Binding-site contacts:
Ligand atom C17 contacts residue SER78 of chain 1.A at 3.5 Å.
Ligand atom O05 contacts residue ASP33 of chain 1.A at 2.6 Å (salt-bridge).
Ligand atom O06 contacts residue ASP33 of chain 1.A at 3.3 Å (salt-bridge).
Ligand atom C49 contacts residue PHE293 of chain 1.A at 3.5 Å (hydrophobic).
Ligand atom C27 contacts residue GOL1 of chain 1.G at 3.7 Å.
Ligand atom C36 contacts residue GOL1 of chain 1.G at 3.6 Å.
Ligand atom C44 contacts residue GLY35 of chain 1.A at 3.6 Å.
Ligand atom O03 contacts residue THR216 of chain 1.A at 3.7 Å.
Ligand atom O08 contacts residue GOL1 of chain 1.G at 2.5 Å (h-bond).
Ligand atom C25 contacts residue ASP33 of chain 1.A at 3.5 Å.
Ligand atom O05 contacts residue GOL1 of chain 1.G at 3.6 Å.
Ligand atom O04 contacts residue SER78 of chain 1.A at 3.0 Å (h-bond).
Ligand atom C39 contacts residue PHE293 of chain 1.A at 3.7 Å (hydrophobic).
Ligand atom O06 contacts residue THR216 of chain 1.A at 3.3 Å (h-bond).
Ligand atom S01 contacts residue SER78 of chain 1.A at 3.1 Å (h-bond).
Ligand atom N11 contacts residue GOL1 of chain 1.G at 2.8 Å (h-bond).
Ligand atom O06 contacts residue ASP213 of chain 1.A at 3.0 Å (salt-bridge).
Ligand atom C40 contacts residue ILE299 of chain 1.A at 3.6 Å (hydrophobic).
Ligand atom O03 contacts residue GLY215 of chain 1.A at 3.4 Å (h-bond).
Ligand atom O07 contacts residue VAL77 of chain 1.A at 2.9 Å (h-bond).
Ligand atom N13 contacts residue ASP292 of chain 1.A at 3.0 Å (salt-bridge).
Ligand atom N10 contacts residue GLY215 of chain 1.A at 3.1 Å (h-bond).
Ligand atom C42 contacts residue GOL1 of chain 1.G at 3.6 Å.
Ligand atom O04 contacts residue VAL77 of chain 1.A at 3.5 Å.
Ligand atom O05 contacts residue GLY35 of chain 1.A at 3.3 Å.
Ligand atom O07 contacts residue TYR76 of chain 1.A at 3.3 Å.
Ligand atom C30 contacts residue GOL1 of chain 1.G at 3.6 Å.
Ligand atom C44 contacts residue LEU130 of chain 1.A at 3.6 Å (hydrophobic).
Ligand atom C40 contacts residue LEU291 of chain 1.A at 3.6 Å (hydrophobic).
Ligand atom C17 contacts residue TYR76 of chain 1.A at 3.4 Å (hydrophobic).
Ligand atom O05 contacts residue ASP213 of chain 1.A at 3.4 Å (salt-bridge).
Ligand atom O06 contacts residue GLY215 of chain 1.A at 3.3 Å.
Ligand atom C26 contacts residue ASP33 of chain 1.A at 3.1 Å.
Ligand atom C38 contacts residue ASN75 of chain 1.A at 3.4 Å.
Ligand atom C14 contacts residue GLY215 of chain 1.A at 3.2 Å.
Ligand atom N13 contacts residue PHE293 of chain 1.A at 3.7 Å.
Ligand atom C46 contacts residue VAL77 of chain 1.A at 3.5 Å (hydrophobic).
Ligand atom C18 contacts residue GLY215 of chain 1.A at 3.7 Å.
Ligand atom C24 contacts residue CPS1 of chain 1.C at 3.7 Å.
Ligand atom O03 contacts residue SER217 of chain 1.A at 2.8 Å (h-bond).

This protein binds this small molecule.
Small molecule (SMILES): CSC[C@H](NC(=O)Cc1ccc(N)cc1)C(=O)N[C@@H](Cc1ccccc1)[C@H](O)C(=O)N1CSC(C)(C)[C@H]1C(=O)N[C@H]1c2ccccc2C[C@H]1O

Sequence of chain 1.A:
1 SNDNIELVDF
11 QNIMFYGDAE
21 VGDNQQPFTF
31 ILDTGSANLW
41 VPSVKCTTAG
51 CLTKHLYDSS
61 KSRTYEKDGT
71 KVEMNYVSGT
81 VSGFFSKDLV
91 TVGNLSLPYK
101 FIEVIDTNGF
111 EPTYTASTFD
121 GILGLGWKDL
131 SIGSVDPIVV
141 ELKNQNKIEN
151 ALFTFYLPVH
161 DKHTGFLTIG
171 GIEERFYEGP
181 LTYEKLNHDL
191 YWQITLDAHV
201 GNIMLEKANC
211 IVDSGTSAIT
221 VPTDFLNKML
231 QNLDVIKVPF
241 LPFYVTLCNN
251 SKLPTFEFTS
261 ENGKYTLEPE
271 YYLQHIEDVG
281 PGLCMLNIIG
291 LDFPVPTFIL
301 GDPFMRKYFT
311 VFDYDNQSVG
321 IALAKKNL